Binding-site contacts:
Ligand atom C2 contacts residue ILE170 of chain 1.A at 4.1 Å (hydrophobic).
Ligand atom C2 contacts residue GLY210 of chain 1.A at 4.1 Å.
Ligand atom O2P contacts residue ALA169 of chain 1.A at 3.6 Å.
Ligand atom O3P contacts residue GLY171 of chain 1.A at 3.8 Å.
Ligand atom O2 contacts residue HIS95 of chain 1.A at 2.8 Å (h-bond).
Ligand atom P contacts residue GLY171 of chain 1.A at 3.9 Å.
Ligand atom C2 contacts residue GLY232 of chain 1.A at 3.6 Å.
Ligand atom O4P contacts residue VAL212 of chain 1.A at 4.1 Å.
Ligand atom O2P contacts residue ILE170 of chain 1.A at 3.4 Å.
Ligand atom C2 contacts residue LEU230 of chain 1.A at 4.0 Å (hydrophobic).
Ligand atom O2P contacts residue GLY171 of chain 1.A at 2.8 Å (h-bond).
Ligand atom O2P contacts residue SER211 of chain 1.A at 2.8 Å (h-bond).
Ligand atom O3P contacts residue LYS12 of chain 1.A at 4.2 Å.
Ligand atom O4P contacts residue GLY232 of chain 1.A at 2.7 Å (h-bond).
Ligand atom O2 contacts residue ILE170 of chain 1.A at 4.2 Å.
Ligand atom O4P contacts residue SER211 of chain 1.A at 3.5 Å (h-bond).
Ligand atom C1 contacts residue LYS12 of chain 1.A at 3.8 Å.
Ligand atom O1 contacts residue ASN10 of chain 1.A at 4.2 Å.
Ligand atom P contacts residue SER211 of chain 1.A at 3.6 Å.
Ligand atom P contacts residue ASN233 of chain 1.A at 3.7 Å.
Ligand atom O1 contacts residue HIS95 of chain 1.A at 3.1 Å (h-bond).
Ligand atom O1 contacts residue GLU165 of chain 1.A at 2.3 Å (salt-bridge).
Ligand atom O2P contacts residue GLY210 of chain 1.A at 3.7 Å.
Ligand atom C1 contacts residue GLU165 of chain 1.A at 3.1 Å.
Ligand atom O1P contacts residue LYS12 of chain 1.A at 3.4 Å (salt-bridge).
Ligand atom O4P contacts residue ASN233 of chain 1.A at 3.7 Å.
Ligand atom P contacts residue GLY232 of chain 1.A at 3.6 Å.
Ligand atom O1 contacts residue LEU230 of chain 1.A at 3.4 Å.
Ligand atom O1P contacts residue ILE170 of chain 1.A at 3.9 Å.
Ligand atom C1 contacts residue GLY232 of chain 1.A at 4.1 Å.
Ligand atom O1P contacts residue GLY232 of chain 1.A at 3.4 Å (h-bond).
Ligand atom O3P contacts residue GLY232 of chain 1.A at 3.7 Å.
Ligand atom O2 contacts residue LYS12 of chain 1.A at 2.7 Å.
Ligand atom O2 contacts residue ASN10 of chain 1.A at 3.4 Å (h-bond).
Ligand atom O2 contacts residue GLY232 of chain 1.A at 4.1 Å.
Ligand atom O2 contacts residue GLU165 of chain 1.A at 4.2 Å.
Ligand atom C2 contacts residue GLU165 of chain 1.A at 3.3 Å.
Ligand atom C1 contacts residue HIS95 of chain 1.A at 3.3 Å.
Ligand atom O3P contacts residue ASN233 of chain 1.A at 2.8 Å (h-bond).
Ligand atom O4P contacts residue VAL231 of chain 1.A at 3.8 Å.

The small molecule below binds the protein below.
Small molecule (SMILES): O=C(O)COP(=O)(O)O

Sequence of chain 1.A:
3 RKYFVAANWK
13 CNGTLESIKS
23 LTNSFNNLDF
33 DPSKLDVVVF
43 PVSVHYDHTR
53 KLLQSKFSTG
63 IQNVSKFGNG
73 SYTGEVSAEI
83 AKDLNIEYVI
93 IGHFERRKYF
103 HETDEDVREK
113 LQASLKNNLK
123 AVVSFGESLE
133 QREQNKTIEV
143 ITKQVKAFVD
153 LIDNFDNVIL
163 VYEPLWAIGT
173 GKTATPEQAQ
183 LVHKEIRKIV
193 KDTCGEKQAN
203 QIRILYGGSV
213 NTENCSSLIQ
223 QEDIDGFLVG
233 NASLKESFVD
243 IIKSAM